Binding-site contacts:
Ligand atom CA contacts residue TYR224 of chain 1.A at 4.0 Å (hydrophobic).
Ligand atom N contacts residue THR176 of chain 1.A at 2.8 Å (h-bond).
Ligand atom O contacts residue SER153 of chain 1.A at 2.6 Å (h-bond).
Ligand atom N contacts residue ASP303 of chain 1.A at 2.8 Å (salt-bridge).
Ligand atom OXT contacts residue TYR152 of chain 1.A at 3.3 Å.
Ligand atom CG contacts residue ALA174 of chain 1.A at 3.3 Å (hydrophobic).
Ligand atom O contacts residue THR176 of chain 1.A at 3.0 Å (h-bond).
Ligand atom O contacts residue SER175 of chain 1.A at 3.9 Å.
Ligand atom CG contacts residue ASP303 of chain 1.A at 3.4 Å.
Ligand atom C contacts residue ALA174 of chain 1.A at 4.0 Å (hydrophobic).
Ligand atom CB contacts residue ALA174 of chain 1.A at 3.3 Å (hydrophobic).
Ligand atom O contacts residue SER177 of chain 1.A at 4.0 Å.
Ligand atom OE1 contacts residue ALA174 of chain 1.A at 4.2 Å.
Ligand atom C contacts residue TYR224 of chain 1.A at 3.5 Å (hydrophobic).
Ligand atom CD contacts residue ARG66 of chain 1.A at 3.4 Å.
Ligand atom CB contacts residue SER151 of chain 1.A at 3.5 Å.
Ligand atom C contacts residue SER151 of chain 1.A at 3.9 Å.
Ligand atom N contacts residue TYR224 of chain 1.A at 3.9 Å.
Ligand atom OE1 contacts residue ARG70 of chain 1.A at 3.2 Å (salt-bridge).
Ligand atom CB contacts residue ASP303 of chain 1.A at 4.1 Å.
Ligand atom OE2 contacts residue LYS391 of chain 1.A at 3.1 Å (salt-bridge).
Ligand atom OE2 contacts residue ARG66 of chain 1.A at 2.8 Å.
Ligand atom CG contacts residue LYS391 of chain 1.A at 3.8 Å.
Ligand atom CD contacts residue ARG70 of chain 1.A at 3.6 Å.
Ligand atom CA contacts residue THR176 of chain 1.A at 3.8 Å.
Ligand atom OXT contacts residue SER151 of chain 1.A at 3.7 Å.
Ligand atom OE1 contacts residue SER151 of chain 1.A at 4.0 Å.
Ligand atom OE1 contacts residue ARG66 of chain 1.A at 3.7 Å.
Ligand atom C contacts residue SER153 of chain 1.A at 3.5 Å.
Ligand atom CD contacts residue LYS391 of chain 1.A at 4.0 Å.
Ligand atom CA contacts residue ALA174 of chain 1.A at 3.4 Å (hydrophobic).
Ligand atom O contacts residue ALA174 of chain 1.A at 4.0 Å.
Ligand atom OE2 contacts residue ARG70 of chain 1.A at 2.8 Å (salt-bridge).
Ligand atom CD contacts residue ALA174 of chain 1.A at 3.9 Å (hydrophobic).
Ligand atom OXT contacts residue TYR224 of chain 1.A at 3.9 Å.
Ligand atom N contacts residue ALA174 of chain 1.A at 2.8 Å (h-bond).
Ligand atom C contacts residue THR176 of chain 1.A at 3.9 Å.
Ligand atom CA contacts residue ASP303 of chain 1.A at 3.6 Å.
Ligand atom OXT contacts residue SER153 of chain 1.A at 3.0 Å (h-bond).
Ligand atom O contacts residue TYR224 of chain 1.A at 3.0 Å.

A protein and the small-molecule ligand that binds it are described below.
Small molecule (SMILES): N[C@@H](CCC(=O)O)C(=O)O

Sequence of chain 1.A:
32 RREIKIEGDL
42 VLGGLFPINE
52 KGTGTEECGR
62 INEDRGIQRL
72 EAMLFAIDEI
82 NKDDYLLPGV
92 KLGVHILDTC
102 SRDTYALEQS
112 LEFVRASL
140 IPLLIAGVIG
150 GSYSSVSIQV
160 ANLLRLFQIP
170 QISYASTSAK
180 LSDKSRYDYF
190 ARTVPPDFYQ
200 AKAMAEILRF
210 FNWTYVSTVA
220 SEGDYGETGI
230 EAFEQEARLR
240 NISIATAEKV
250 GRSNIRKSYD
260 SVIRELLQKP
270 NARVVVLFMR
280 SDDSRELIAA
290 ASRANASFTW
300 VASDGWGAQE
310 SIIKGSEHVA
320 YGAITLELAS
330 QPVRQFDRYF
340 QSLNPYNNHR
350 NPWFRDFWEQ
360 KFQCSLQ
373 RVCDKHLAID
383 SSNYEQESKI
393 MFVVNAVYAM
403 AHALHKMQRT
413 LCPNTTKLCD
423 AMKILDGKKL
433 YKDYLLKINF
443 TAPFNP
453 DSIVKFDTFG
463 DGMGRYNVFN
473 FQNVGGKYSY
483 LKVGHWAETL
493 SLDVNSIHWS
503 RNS